Sequence of chain 1.K:
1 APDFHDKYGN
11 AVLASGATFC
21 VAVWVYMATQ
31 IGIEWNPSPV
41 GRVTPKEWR

This protein binds this small molecule.
Small molecule (SMILES): CCCCCCCCCCO[C@@H]1O[C@H](CO)[C@@H](O[C@H]2O[C@H](CO)[C@@H](O)[C@H](O)[C@H]2O)[C@H](O)[C@H]1O

Sequence of chain 1.A:
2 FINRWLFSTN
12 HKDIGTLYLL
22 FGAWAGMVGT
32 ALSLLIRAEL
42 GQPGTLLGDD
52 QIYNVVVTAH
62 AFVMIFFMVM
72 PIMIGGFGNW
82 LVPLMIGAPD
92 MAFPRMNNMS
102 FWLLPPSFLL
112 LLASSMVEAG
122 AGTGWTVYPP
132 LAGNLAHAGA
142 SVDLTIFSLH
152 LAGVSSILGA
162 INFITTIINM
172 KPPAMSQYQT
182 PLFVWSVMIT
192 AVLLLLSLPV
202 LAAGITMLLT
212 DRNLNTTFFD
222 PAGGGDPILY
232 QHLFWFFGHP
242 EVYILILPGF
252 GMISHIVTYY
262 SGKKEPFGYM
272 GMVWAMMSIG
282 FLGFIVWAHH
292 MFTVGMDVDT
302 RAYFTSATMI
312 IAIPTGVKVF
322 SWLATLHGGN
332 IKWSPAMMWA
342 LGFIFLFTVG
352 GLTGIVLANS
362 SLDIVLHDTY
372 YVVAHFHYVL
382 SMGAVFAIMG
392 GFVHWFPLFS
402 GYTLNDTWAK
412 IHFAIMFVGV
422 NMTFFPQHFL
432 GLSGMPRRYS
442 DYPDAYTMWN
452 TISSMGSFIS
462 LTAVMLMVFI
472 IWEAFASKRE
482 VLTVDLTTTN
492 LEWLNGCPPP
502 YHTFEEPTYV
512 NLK

Binding-site contacts:
Ligand atom C25 contacts residue ALA28 of chain 1.K at 4.5 Å (hydrophobic).
Ligand atom C37 contacts residue DMU1 of chain 1.UC at 4.1 Å.
Ligand atom C28 contacts residue ALA28 of chain 1.K at 3.8 Å (hydrophobic).
Ligand atom C19 contacts residue THR29 of chain 1.K at 4.1 Å.
Ligand atom C43 contacts residue TRP24 of chain 1.K at 4.5 Å (hydrophobic).
Ligand atom C25 contacts residue DMU1 of chain 1.UC at 4.1 Å.
Ligand atom C34 contacts residue ALA28 of chain 1.K at 4.1 Å (hydrophobic).
Ligand atom C34 contacts residue TRP24 of chain 1.K at 4.4 Å (hydrophobic).
Ligand atom C40 contacts residue TRP24 of chain 1.K at 4.0 Å (hydrophobic).
Ligand atom C31 contacts residue ALA28 of chain 1.K at 4.4 Å (hydrophobic).
Ligand atom C43 contacts residue MET423 of chain 1.A at 4.4 Å (hydrophobic).
Ligand atom C40 contacts residue TRP35 of chain 1.K at 3.9 Å (hydrophobic).
Ligand atom C22 contacts residue VAL25 of chain 1.K at 3.9 Å (hydrophobic).
Ligand atom C34 contacts residue DMU1 of chain 1.WC at 4.5 Å.
Ligand atom C37 contacts residue DMU1 of chain 1.WC at 3.9 Å.
Ligand atom C31 contacts residue DMU1 of chain 1.WC at 3.9 Å.
Ligand atom C34 contacts residue DMU1 of chain 1.UC at 4.4 Å.
Ligand atom C31 contacts residue DMU1 of chain 1.UC at 4.3 Å.
Ligand atom C22 contacts residue THR29 of chain 1.K at 4.2 Å.
Ligand atom C28 contacts residue TRP24 of chain 1.K at 4.4 Å (hydrophobic).
Ligand atom C28 contacts residue VAL25 of chain 1.K at 4.3 Å (hydrophobic).